The small molecule below binds the protein below.
Small molecule (SMILES): CCNc1cc2oc3c/c(=[NH+]/CC)c(C)cc-3c(-c3ccccc3C(=O)OCC)c2cc1C

Binding-site contacts:
Ligand atom O1 contacts residue ASP352 of chain 1.A at 3.6 Å (salt-bridge).
Ligand atom C20 contacts residue ASP126 of chain 1.A at 3.7 Å.
Ligand atom C21 contacts residue SER57 of chain 1.A at 3.5 Å.
Ligand atom C14 contacts residue SER57 of chain 1.A at 4.0 Å.
Ligand atom N2 contacts residue ASP37 of chain 1.A at 4.0 Å.
Ligand atom C29 contacts residue SER284 of chain 1.A at 3.5 Å.
Ligand atom C6 contacts residue ASP351 of chain 1.A at 3.5 Å.
Ligand atom O2 contacts residue ILE264 of chain 1.A at 4.0 Å.
Ligand atom C29 contacts residue GLN280 of chain 1.A at 3.8 Å.
Ligand atom C5 contacts residue SER284 of chain 1.A at 3.7 Å.
Ligand atom C28 contacts residue ILE264 of chain 1.A at 3.8 Å (hydrophobic).
Ligand atom C3 contacts residue SER57 of chain 1.A at 2.9 Å.
Ligand atom N2 contacts residue ASP351 of chain 1.A at 3.4 Å (salt-bridge).
Ligand atom C20 contacts residue SER125 of chain 1.A at 3.7 Å.
Ligand atom C17 contacts residue PHE261 of chain 1.A at 3.6 Å (hydrophobic).
Ligand atom N2 contacts residue SER284 of chain 1.A at 3.8 Å.
Ligand atom C18 contacts residue PHE261 of chain 1.A at 3.2 Å (hydrophobic).
Ligand atom C29 contacts residue ILE264 of chain 1.A at 4.1 Å (hydrophobic).
Ligand atom C29 contacts residue ILE283 of chain 1.A at 3.7 Å (hydrophobic).
Ligand atom C4 contacts residue SER57 of chain 1.A at 3.3 Å.
Ligand atom C2 contacts residue SER57 of chain 1.A at 3.6 Å.
Ligand atom C11 contacts residue ASP352 of chain 1.A at 3.7 Å.
Ligand atom C19 contacts residue PHE261 of chain 1.A at 3.9 Å (hydrophobic).
Ligand atom C7 contacts residue ASP352 of chain 1.A at 3.7 Å.
Ligand atom C10 contacts residue ASP352 of chain 1.A at 3.2 Å.
Ligand atom O27 contacts residue PHE261 of chain 1.A at 3.1 Å.
Ligand atom C24 contacts residue ASP351 of chain 1.A at 4.1 Å.
Ligand atom C8 contacts residue GLN280 of chain 1.A at 4.1 Å.
Ligand atom C25 contacts residue ASP37 of chain 1.A at 3.7 Å.
Ligand atom C25 contacts residue ASP351 of chain 1.A at 3.6 Å.
Ligand atom O1 contacts residue ASP351 of chain 1.A at 3.5 Å (salt-bridge).
Ligand atom C9 contacts residue SER57 of chain 1.A at 3.9 Å.
Ligand atom C6 contacts residue SER284 of chain 1.A at 3.7 Å.
Ligand atom O27 contacts residue SER57 of chain 1.A at 3.6 Å.
Ligand atom C22 contacts residue LEU54 of chain 1.A at 3.7 Å (hydrophobic).
Ligand atom C23 contacts residue PRO353 of chain 1.A at 4.1 Å (hydrophobic).
Ligand atom N1 contacts residue ASP352 of chain 1.A at 3.6 Å.
Ligand atom C23 contacts residue ALA51 of chain 1.A at 4.2 Å (hydrophobic).
Ligand atom C26 contacts residue PHE261 of chain 1.A at 3.7 Å (hydrophobic).
Ligand atom C23 contacts residue SER125 of chain 1.A at 4.0 Å.

Sequence of chain 1.A:
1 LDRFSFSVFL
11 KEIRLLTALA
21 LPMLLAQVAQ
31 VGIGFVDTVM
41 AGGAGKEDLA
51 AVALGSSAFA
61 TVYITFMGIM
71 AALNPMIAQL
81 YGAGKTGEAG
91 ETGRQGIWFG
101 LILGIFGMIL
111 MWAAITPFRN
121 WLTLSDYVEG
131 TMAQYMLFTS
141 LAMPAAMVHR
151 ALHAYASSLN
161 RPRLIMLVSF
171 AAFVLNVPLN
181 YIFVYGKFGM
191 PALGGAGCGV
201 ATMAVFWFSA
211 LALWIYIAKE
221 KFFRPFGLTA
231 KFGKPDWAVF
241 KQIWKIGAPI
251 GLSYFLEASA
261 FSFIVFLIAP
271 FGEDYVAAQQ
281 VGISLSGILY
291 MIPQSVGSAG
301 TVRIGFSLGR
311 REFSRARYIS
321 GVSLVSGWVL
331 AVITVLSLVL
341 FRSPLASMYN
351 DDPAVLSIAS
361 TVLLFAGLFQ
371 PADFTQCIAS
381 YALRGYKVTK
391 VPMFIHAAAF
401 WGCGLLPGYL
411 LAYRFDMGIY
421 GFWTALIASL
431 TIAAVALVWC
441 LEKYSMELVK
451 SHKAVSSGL